Binding-site contacts:
Ligand atom O contacts residue THR11 of chain 2.A at 3.1 Å (h-bond).
Ligand atom CG contacts residue THR119 of chain 1.A at 3.9 Å.
Ligand atom NE1 contacts residue PHE10 of chain 2.A at 3.2 Å.
Ligand atom CD1 contacts residue DMS1 of chain 2.S at 3.8 Å.
Ligand atom CD1 contacts residue PHE10 of chain 2.A at 3.6 Å (hydrophobic).
Ligand atom CE3 contacts residue GLN9 of chain 2.A at 3.8 Å.
Ligand atom CE3 contacts residue ILE8 of chain 2.A at 3.5 Å (hydrophobic).
Ligand atom CD1 contacts residue THR119 of chain 1.A at 3.1 Å.
Ligand atom CG1 contacts residue DMS1 of chain 2.S at 3.8 Å.
Ligand atom O contacts residue ILE8 of chain 2.A at 3.6 Å.
Ligand atom CA contacts residue DMS1 of chain 2.S at 3.8 Å.
Ligand atom N contacts residue GLN9 of chain 2.A at 2.9 Å (h-bond).
Ligand atom C contacts residue GLN9 of chain 2.A at 3.6 Å.
Ligand atom CE2 contacts residue THR119 of chain 1.A at 3.1 Å.
Ligand atom CD contacts residue CYS7 of chain 2.A at 3.4 Å (hydrophobic).
Ligand atom O contacts residue GLN9 of chain 2.A at 3.8 Å.
Ligand atom CD2 contacts residue PHE10 of chain 2.A at 3.8 Å (hydrophobic).
Ligand atom CG contacts residue PHE10 of chain 2.A at 3.9 Å (hydrophobic).
Ligand atom C contacts residue EDO1 of chain 1.J at 3.9 Å.
Ligand atom CE2 contacts residue PHE10 of chain 2.A at 3.4 Å (hydrophobic).
Ligand atom CE3 contacts residue PHE10 of chain 2.A at 3.6 Å (hydrophobic).
Ligand atom CZ2 contacts residue THR119 of chain 1.A at 3.7 Å.
Ligand atom CZ3 contacts residue LEU94 of chain 1.A at 3.8 Å (hydrophobic).
Ligand atom C contacts residue PHE10 of chain 2.A at 3.6 Å (hydrophobic).
Ligand atom O contacts residue GLN9 of chain 2.A at 3.0 Å (h-bond).
Ligand atom CA contacts residue GLN9 of chain 2.A at 3.3 Å.
Ligand atom CG1 contacts residue THR11 of chain 2.A at 3.8 Å.
Ligand atom CG contacts residue CYS7 of chain 2.A at 3.8 Å (hydrophobic).
Ligand atom CG2 contacts residue GLN9 of chain 2.A at 3.6 Å.
Ligand atom CB contacts residue GLN9 of chain 2.A at 3.7 Å.
Ligand atom CB contacts residue ARG93 of chain 1.A at 3.6 Å.
Ligand atom CG contacts residue ARG93 of chain 1.A at 3.5 Å.
Ligand atom C contacts residue DMS1 of chain 2.S at 3.8 Å.
Ligand atom O contacts residue PHE10 of chain 2.A at 3.2 Å.
Ligand atom O contacts residue DMS1 of chain 2.S at 3.7 Å.
Ligand atom O contacts residue EDO1 of chain 1.J at 3.8 Å.
Ligand atom N contacts residue EDO1 of chain 1.J at 3.7 Å.
Ligand atom CH2 contacts residue PHE88 of chain 1.A at 3.6 Å (hydrophobic).
Ligand atom NE1 contacts residue THR119 of chain 1.A at 2.6 Å (h-bond).
Ligand atom CA contacts residue PHE10 of chain 2.A at 3.8 Å (hydrophobic).

Sequence of chain 1.A:
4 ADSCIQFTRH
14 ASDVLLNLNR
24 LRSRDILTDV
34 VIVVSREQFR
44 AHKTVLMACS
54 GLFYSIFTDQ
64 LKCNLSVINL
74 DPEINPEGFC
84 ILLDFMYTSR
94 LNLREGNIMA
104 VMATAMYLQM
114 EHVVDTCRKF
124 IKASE

A protein and the small-molecule ligand that binds it are described below.
Small molecule (SMILES): CC[C@H](C)[C@H](NC(=O)[C@@H](NC(=O)[C@H](CC1=CN=C2CC=CC=C12)NC(C)=O)C(C)C)C(=O)N1CCC[C@H]1C(N)=O

Sequence of chain 2.A:
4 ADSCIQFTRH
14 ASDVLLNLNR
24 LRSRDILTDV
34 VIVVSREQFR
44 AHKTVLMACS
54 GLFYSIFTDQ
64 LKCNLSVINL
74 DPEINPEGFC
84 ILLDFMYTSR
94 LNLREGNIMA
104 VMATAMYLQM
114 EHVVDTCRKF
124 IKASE